Sequence of chain 1.B:
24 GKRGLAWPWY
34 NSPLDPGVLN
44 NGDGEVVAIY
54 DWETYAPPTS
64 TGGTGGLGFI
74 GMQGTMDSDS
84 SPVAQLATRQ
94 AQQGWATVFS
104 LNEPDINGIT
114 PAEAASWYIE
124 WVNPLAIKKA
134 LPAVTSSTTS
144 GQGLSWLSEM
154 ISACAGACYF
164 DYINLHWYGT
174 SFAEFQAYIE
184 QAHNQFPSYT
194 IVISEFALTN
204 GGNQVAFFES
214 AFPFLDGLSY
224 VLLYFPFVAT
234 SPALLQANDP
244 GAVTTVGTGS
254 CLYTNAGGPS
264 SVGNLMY

The protein below binds the small molecule below.
Small molecule (SMILES): OC[C@H]1O[C@@H](O[C@@H]2[C@@H](O)[C@H](O)O[C@H](CO)[C@H]2O)[C@H](O)[C@@H](O)[C@@H]1O

Binding-site contacts:
Ligand atom O2 contacts residue ILE130 of chain 1.B at 4.0 Å.
Ligand atom C4 contacts residue LYS131 of chain 1.B at 3.9 Å.
Ligand atom C4 contacts residue ASP164 of chain 1.B at 3.4 Å.
Ligand atom C4 contacts residue LYS132 of chain 1.B at 3.9 Å.
Ligand atom O4 contacts residue TYR162 of chain 1.B at 3.5 Å.
Ligand atom C3 contacts residue TYR162 of chain 1.B at 4.0 Å (hydrophobic).
Ligand atom O4 contacts residue LEU128 of chain 1.B at 3.9 Å.
Ligand atom C1 contacts residue TYR162 of chain 1.B at 4.1 Å (hydrophobic).
Ligand atom C6 contacts residue ASN126 of chain 1.B at 3.5 Å.
Ligand atom C5 contacts residue TYR162 of chain 1.B at 3.7 Å (hydrophobic).
Ligand atom O6 contacts residue ILE130 of chain 1.B at 3.8 Å.
Ligand atom O3 contacts residue ILE130 of chain 1.B at 3.9 Å.
Ligand atom C6 contacts residue PHE163 of chain 1.B at 3.9 Å (hydrophobic).
Ligand atom C1 contacts residue LYS132 of chain 1.B at 3.7 Å.
Ligand atom C3 contacts residue ILE130 of chain 1.B at 3.9 Å (hydrophobic).
Ligand atom O5 contacts residue ILE130 of chain 1.B at 4.0 Å.
Ligand atom O6 contacts residue ASN126 of chain 1.B at 3.1 Å (h-bond).
Ligand atom O6 contacts residue PRO127 of chain 1.B at 3.7 Å.
Ligand atom C5 contacts residue ASP164 of chain 1.B at 3.9 Å.
Ligand atom O3 contacts residue LYS132 of chain 1.B at 3.5 Å (salt-bridge).
Ligand atom O6 contacts residue LYS132 of chain 1.B at 3.2 Å (salt-bridge).
Ligand atom C5 contacts residue LYS132 of chain 1.B at 4.0 Å.
Ligand atom C4 contacts residue ASN126 of chain 1.B at 3.4 Å.
Ligand atom C5 contacts residue ASN126 of chain 1.B at 4.0 Å.
Ligand atom C6 contacts residue ASP164 of chain 1.B at 3.3 Å.
Ligand atom O3 contacts residue LYS131 of chain 1.B at 3.5 Å (salt-bridge).
Ligand atom C6 contacts residue TYR162 of chain 1.B at 3.6 Å (hydrophobic).
Ligand atom O4 contacts residue ASP164 of chain 1.B at 2.5 Å (salt-bridge).
Ligand atom O4 contacts residue ASN126 of chain 1.B at 2.6 Å (h-bond).
Ligand atom O2 contacts residue ALA129 of chain 1.B at 3.1 Å (h-bond).
Ligand atom O6 contacts residue PHE163 of chain 1.B at 3.5 Å (h-bond).
Ligand atom C2 contacts residue ALA129 of chain 1.B at 3.7 Å (hydrophobic).
Ligand atom O5 contacts residue LYS132 of chain 1.B at 3.0 Å (salt-bridge).
Ligand atom C4 contacts residue ILE130 of chain 1.B at 3.7 Å (hydrophobic).
Ligand atom O3 contacts residue ALA129 of chain 1.B at 3.5 Å.
Ligand atom O6 contacts residue ASP164 of chain 1.B at 2.7 Å (salt-bridge).
Ligand atom C2 contacts residue ILE130 of chain 1.B at 3.6 Å (hydrophobic).
Ligand atom O4 contacts residue LYS131 of chain 1.B at 2.9 Å (salt-bridge).
Ligand atom O6 contacts residue TYR162 of chain 1.B at 3.7 Å.
Ligand atom O4 contacts residue LYS132 of chain 1.B at 2.8 Å (salt-bridge).